Binding-site contacts:
Ligand atom C2 contacts residue MG1 of chain 1.Z at 3.0 Å.
Ligand atom O4 contacts residue ARG210 of chain 1.D at 3.5 Å (salt-bridge).
Ligand atom C1 contacts residue LYS186 of chain 1.D at 3.5 Å.
Ligand atom O1 contacts residue LYS186 of chain 1.D at 2.8 Å (salt-bridge).
Ligand atom O4 contacts residue GLY211 of chain 1.D at 3.0 Å (h-bond).
Ligand atom C1 contacts residue GLU188 of chain 1.D at 3.8 Å.
Ligand atom C2 contacts residue ARG210 of chain 1.D at 4.3 Å.
Ligand atom O2 contacts residue GLY211 of chain 1.D at 3.7 Å.
Ligand atom O2 contacts residue MG1 of chain 1.Z at 2.3 Å.
Ligand atom C1 contacts residue THR244 of chain 1.D at 4.0 Å.
Ligand atom C1 contacts residue MG1 of chain 1.Z at 3.0 Å.
Ligand atom O3 contacts residue THR244 of chain 1.D at 3.5 Å (h-bond).
Ligand atom O4 contacts residue MG1 of chain 1.Z at 4.2 Å.
Ligand atom O2 contacts residue ASP212 of chain 1.D at 2.9 Å (salt-bridge).
Ligand atom O3 contacts residue LYS186 of chain 1.D at 3.7 Å.
Ligand atom C2 contacts residue THR244 of chain 1.D at 3.5 Å.
Ligand atom C1 contacts residue ARG87 of chain 1.D at 4.5 Å.
Ligand atom O1 contacts residue ARG87 of chain 1.D at 4.4 Å.
Ligand atom O4 contacts residue THR244 of chain 1.D at 2.5 Å (h-bond).
Ligand atom C2 contacts residue GLU188 of chain 1.D at 3.7 Å.
Ligand atom O1 contacts residue ASP212 of chain 1.D at 4.1 Å.
Ligand atom O1 contacts residue MG1 of chain 1.Z at 2.2 Å.
Ligand atom O4 contacts residue ASP212 of chain 1.D at 4.1 Å.
Ligand atom O3 contacts residue ALA209 of chain 1.D at 4.2 Å.
Ligand atom C2 contacts residue GLY211 of chain 1.D at 3.7 Å.
Ligand atom O3 contacts residue MET207 of chain 1.D at 4.0 Å.
Ligand atom C1 contacts residue ALA209 of chain 1.D at 3.8 Å (hydrophobic).
Ligand atom O3 contacts residue MG1 of chain 1.Z at 4.3 Å.
Ligand atom O1 contacts residue ALA209 of chain 1.D at 4.2 Å.
Ligand atom O4 contacts residue ALA209 of chain 1.D at 3.3 Å.
Ligand atom O3 contacts residue ARG87 of chain 1.D at 3.8 Å.
Ligand atom O2 contacts residue GLU188 of chain 1.D at 3.0 Å (salt-bridge).
Ligand atom O3 contacts residue MET276 of chain 1.D at 4.0 Å.
Ligand atom O2 contacts residue ALA209 of chain 1.D at 3.9 Å.
Ligand atom O1 contacts residue GLU188 of chain 1.D at 3.3 Å (salt-bridge).
Ligand atom C2 contacts residue ASP212 of chain 1.D at 3.9 Å.
Ligand atom C2 contacts residue ALA209 of chain 1.D at 3.6 Å (hydrophobic).

The small molecule below binds the protein below.
Small molecule (SMILES): O=C([O-])C(=O)[O-]

Sequence of chain 1.D:
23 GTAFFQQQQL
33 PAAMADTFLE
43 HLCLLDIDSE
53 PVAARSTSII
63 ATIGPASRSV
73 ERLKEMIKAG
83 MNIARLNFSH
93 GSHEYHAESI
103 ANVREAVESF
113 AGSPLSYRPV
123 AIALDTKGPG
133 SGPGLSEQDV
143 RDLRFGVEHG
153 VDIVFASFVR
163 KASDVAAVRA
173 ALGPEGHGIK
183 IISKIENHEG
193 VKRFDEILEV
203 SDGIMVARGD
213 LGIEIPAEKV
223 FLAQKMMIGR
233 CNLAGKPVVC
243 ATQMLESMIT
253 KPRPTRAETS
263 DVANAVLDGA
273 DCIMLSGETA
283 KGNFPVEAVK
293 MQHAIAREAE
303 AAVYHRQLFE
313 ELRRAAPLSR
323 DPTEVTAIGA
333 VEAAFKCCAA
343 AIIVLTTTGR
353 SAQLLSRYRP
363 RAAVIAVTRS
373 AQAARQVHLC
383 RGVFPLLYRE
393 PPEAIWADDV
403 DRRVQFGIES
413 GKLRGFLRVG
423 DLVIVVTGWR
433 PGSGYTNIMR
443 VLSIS